A protein and the small-molecule ligand that binds it are described below.
Small molecule (SMILES): COc1cccc2c(C3=C(c4cn(C)c5cc(I)c(F)cc45)C(=O)NC3=O)coc12

Binding-site contacts:
Ligand atom O6 contacts residue TYR100 of chain 1.B at 3.3 Å.
Ligand atom I31 contacts residue ILE28 of chain 1.B at 3.3 Å.
Ligand atom C16 contacts residue ILE28 of chain 1.B at 3.8 Å (hydrophobic).
Ligand atom C19 contacts residue ASN152 of chain 1.B at 3.6 Å.
Ligand atom N1 contacts residue ASP99 of chain 1.B at 2.9 Å (salt-bridge).
Ligand atom O11 contacts residue VAL36 of chain 1.B at 3.6 Å.
Ligand atom F30 contacts residue VAL36 of chain 1.B at 3.5 Å.
Ligand atom C33 contacts residue PHE33 of chain 1.B at 3.6 Å (hydrophobic).
Ligand atom C26 contacts residue PRO102 of chain 1.B at 3.2 Å (hydrophobic).
Ligand atom C18 contacts residue CYS165 of chain 1.B at 3.4 Å (hydrophobic).
Ligand atom F30 contacts residue GLY29 of chain 1.B at 3.7 Å.
Ligand atom O6 contacts residue VAL101 of chain 1.B at 2.8 Å (h-bond).
Ligand atom C17 contacts residue ILE28 of chain 1.B at 3.7 Å (hydrophobic).
Ligand atom C14 contacts residue LEU154 of chain 1.B at 3.5 Å (hydrophobic).
Ligand atom C33 contacts residue ASP166 of chain 1.B at 3.2 Å.
Ligand atom C33 contacts residue LYS51 of chain 1.B at 3.7 Å.
Ligand atom N15 contacts residue VAL101 of chain 1.B at 3.6 Å.
Ligand atom C26 contacts residue VAL101 of chain 1.B at 3.4 Å (hydrophobic).
Ligand atom C12 contacts residue VAL36 of chain 1.B at 3.9 Å (hydrophobic).
Ligand atom N1 contacts residue LEU154 of chain 1.B at 3.7 Å.
Ligand atom O6 contacts residue ASP99 of chain 1.B at 3.4 Å (salt-bridge).
Ligand atom O32 contacts residue PHE33 of chain 1.B at 3.9 Å.
Ligand atom C14 contacts residue VAL101 of chain 1.B at 3.1 Å (hydrophobic).
Ligand atom O32 contacts residue LYS51 of chain 1.B at 3.5 Å.
Ligand atom O6 contacts residue LEU154 of chain 1.B at 3.6 Å.
Ligand atom C5 contacts residue ALA49 of chain 1.B at 3.9 Å (hydrophobic).
Ligand atom N1 contacts residue ALA49 of chain 1.B at 3.9 Å.
Ligand atom O7 contacts residue LEU98 of chain 1.B at 3.3 Å.
Ligand atom N1 contacts residue VAL76 of chain 1.B at 3.6 Å.
Ligand atom C4 contacts residue LEU154 of chain 1.B at 3.9 Å (hydrophobic).
Ligand atom C5 contacts residue ASP99 of chain 1.B at 3.5 Å.
Ligand atom C22 contacts residue VAL36 of chain 1.B at 3.9 Å (hydrophobic).
Ligand atom N15 contacts residue LEU154 of chain 1.B at 3.9 Å.
Ligand atom O7 contacts residue VAL76 of chain 1.B at 3.8 Å.
Ligand atom I31 contacts residue GLY29 of chain 1.B at 3.8 Å.
Ligand atom O11 contacts residue LYS51 of chain 1.B at 3.7 Å.
Ligand atom C20 contacts residue ASP166 of chain 1.B at 3.9 Å.
Ligand atom C5 contacts residue LEU154 of chain 1.B at 3.4 Å (hydrophobic).
Ligand atom C22 contacts residue ILE28 of chain 1.B at 3.9 Å (hydrophobic).
Ligand atom O32 contacts residue ASP166 of chain 1.B at 3.9 Å.

Sequence of chain 1.B:
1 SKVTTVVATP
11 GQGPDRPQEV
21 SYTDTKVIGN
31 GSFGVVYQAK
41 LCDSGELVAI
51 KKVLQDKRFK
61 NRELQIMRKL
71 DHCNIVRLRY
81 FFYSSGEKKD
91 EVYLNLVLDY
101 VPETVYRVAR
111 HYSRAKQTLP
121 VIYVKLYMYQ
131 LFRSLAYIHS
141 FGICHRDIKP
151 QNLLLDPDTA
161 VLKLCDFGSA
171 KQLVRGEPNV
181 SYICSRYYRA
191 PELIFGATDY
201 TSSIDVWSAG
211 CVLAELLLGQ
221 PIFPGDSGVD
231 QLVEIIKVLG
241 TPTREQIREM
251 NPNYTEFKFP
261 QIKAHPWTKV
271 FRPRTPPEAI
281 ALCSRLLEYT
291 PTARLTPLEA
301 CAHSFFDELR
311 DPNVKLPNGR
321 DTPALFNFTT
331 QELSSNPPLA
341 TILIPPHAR